Binding-site contacts:
Ligand atom C20 contacts residue LYS350 of chain 1.B at 3.8 Å.
Ligand atom C01 contacts residue VAL313 of chain 1.B at 3.7 Å (hydrophobic).
Ligand atom C01 contacts residue ASN348 of chain 1.B at 3.4 Å.
Ligand atom C17 contacts residue ALA314 of chain 1.B at 3.7 Å (hydrophobic).
Ligand atom N22 contacts residue LYS350 of chain 1.B at 3.6 Å.
Ligand atom C21 contacts residue THR179 of chain 1.A at 3.8 Å.
Ligand atom O12 contacts residue LEU240 of chain 1.B at 3.5 Å.
Ligand atom N22 contacts residue VAL181 of chain 1.A at 3.5 Å (h-bond).
Ligand atom C11 contacts residue ALA248 of chain 1.B at 3.6 Å (hydrophobic).
Ligand atom C20 contacts residue ASN256 of chain 1.B at 3.7 Å.
Ligand atom C18 contacts residue LYS350 of chain 1.B at 3.7 Å.
Ligand atom N22 contacts residue THR179 of chain 1.A at 3.1 Å (h-bond).
Ligand atom C03 contacts residue LYS350 of chain 1.B at 3.4 Å.
Ligand atom C19 contacts residue LEU246 of chain 1.B at 3.8 Å (hydrophobic).
Ligand atom C21 contacts residue ASN256 of chain 1.B at 3.5 Å.
Ligand atom C03 contacts residue ASN256 of chain 1.B at 3.5 Å.
Ligand atom O12 contacts residue ALA248 of chain 1.B at 3.6 Å.
Ligand atom C08 contacts residue LYS252 of chain 1.B at 3.5 Å.
Ligand atom C06 contacts residue ASN256 of chain 1.B at 3.9 Å.
Ligand atom C04 contacts residue ASN256 of chain 1.B at 3.7 Å.
Ligand atom C16 contacts residue ALA314 of chain 1.B at 3.7 Å (hydrophobic).
Ligand atom C16 contacts residue ALA315 of chain 1.B at 3.3 Å (hydrophobic).
Ligand atom C16 contacts residue ALA352 of chain 1.B at 3.7 Å (hydrophobic).
Ligand atom C15 contacts residue ALA314 of chain 1.B at 3.8 Å (hydrophobic).
Ligand atom C15 contacts residue CYS239 of chain 1.B at 3.6 Å (hydrophobic).
Ligand atom C10 contacts residue LEU253 of chain 1.B at 3.8 Å (hydrophobic).
Ligand atom C17 contacts residue LYS350 of chain 1.B at 3.4 Å.
Ligand atom N22 contacts residue ALA180 of chain 1.A at 3.5 Å.
Ligand atom C18 contacts residue LEU246 of chain 1.B at 3.5 Å (hydrophobic).
Ligand atom C08 contacts residue LEU253 of chain 1.B at 3.8 Å (hydrophobic).
Ligand atom O13 contacts residue CYS239 of chain 1.B at 3.7 Å.
Ligand atom C11 contacts residue LEU253 of chain 1.B at 3.7 Å (hydrophobic).
Ligand atom C04 contacts residue MET257 of chain 1.B at 3.6 Å (hydrophobic).
Ligand atom C15 contacts residue ILE316 of chain 1.B at 3.4 Å (hydrophobic).
Ligand atom O02 contacts residue LYS350 of chain 1.B at 3.5 Å.
Ligand atom C20 contacts residue THR179 of chain 1.A at 3.5 Å.
Ligand atom C21 contacts residue LYS350 of chain 1.B at 3.5 Å.
Ligand atom C16 contacts residue ILE316 of chain 1.B at 3.7 Å (hydrophobic).
Ligand atom C01 contacts residue ASN256 of chain 1.B at 3.5 Å.
Ligand atom C10 contacts residue ALA248 of chain 1.B at 3.4 Å (hydrophobic).

A small-molecule ligand and the protein it binds are described below.
Small molecule (SMILES): COc1ccc(N(C)c2cc(=O)oc3ccccc23)cc1N

Sequence of chain 1.A:
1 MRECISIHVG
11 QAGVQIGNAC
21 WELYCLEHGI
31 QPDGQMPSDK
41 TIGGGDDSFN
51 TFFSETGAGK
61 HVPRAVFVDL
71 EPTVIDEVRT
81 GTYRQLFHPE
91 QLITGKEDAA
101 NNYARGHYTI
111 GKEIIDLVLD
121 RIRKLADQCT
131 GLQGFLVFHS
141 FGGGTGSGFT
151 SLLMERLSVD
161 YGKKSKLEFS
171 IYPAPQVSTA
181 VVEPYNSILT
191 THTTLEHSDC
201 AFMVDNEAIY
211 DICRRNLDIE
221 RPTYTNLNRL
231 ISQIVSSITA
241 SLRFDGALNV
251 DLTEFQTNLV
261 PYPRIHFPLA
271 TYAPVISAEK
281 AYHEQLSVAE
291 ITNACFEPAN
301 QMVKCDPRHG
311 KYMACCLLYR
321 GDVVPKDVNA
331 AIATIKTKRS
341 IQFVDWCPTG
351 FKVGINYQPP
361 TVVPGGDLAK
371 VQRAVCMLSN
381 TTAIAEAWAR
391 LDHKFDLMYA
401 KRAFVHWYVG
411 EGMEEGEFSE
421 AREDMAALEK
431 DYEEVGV

Sequence of chain 1.B:
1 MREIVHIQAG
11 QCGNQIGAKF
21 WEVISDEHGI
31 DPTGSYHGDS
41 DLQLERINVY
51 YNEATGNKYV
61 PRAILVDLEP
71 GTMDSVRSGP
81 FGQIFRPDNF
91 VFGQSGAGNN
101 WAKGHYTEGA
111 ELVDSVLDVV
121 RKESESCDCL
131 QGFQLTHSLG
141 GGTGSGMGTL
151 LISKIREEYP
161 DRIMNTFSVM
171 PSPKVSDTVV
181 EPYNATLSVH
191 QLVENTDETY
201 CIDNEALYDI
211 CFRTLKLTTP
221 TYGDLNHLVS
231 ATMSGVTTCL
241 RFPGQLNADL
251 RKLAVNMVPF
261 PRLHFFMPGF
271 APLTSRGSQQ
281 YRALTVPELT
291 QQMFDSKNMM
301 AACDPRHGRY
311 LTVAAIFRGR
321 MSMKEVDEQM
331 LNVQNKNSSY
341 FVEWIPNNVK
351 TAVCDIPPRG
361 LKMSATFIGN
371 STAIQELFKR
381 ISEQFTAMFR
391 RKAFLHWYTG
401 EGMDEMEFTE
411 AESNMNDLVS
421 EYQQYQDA